A small-molecule ligand and the protein it binds are described below.
Small molecule (SMILES): CC[C@H](NC(=O)[C@H](C)NC(=O)[C@H](CCC(N)=O)NC(=O)[C@H](Cc1ccc(O)cc1)NC(=O)[C@H](CCSC)NC(=O)[C@@H]1CCCN1)C(=O)N1CCC[C@H]1C(=O)N[C@@H](Cc1ccc(O)cc1)C(=O)N[C@H](C=O)CC1=NC=NC1

Binding-site contacts:
Ligand atom CG contacts residue MET274 of chain 1.E at 3.9 Å (hydrophobic).
Ligand atom CD2 contacts residue GLY194 of chain 1.E at 3.9 Å.
Ligand atom OH contacts residue ALA275 of chain 1.E at 3.6 Å (h-bond).
Ligand atom CD1 contacts residue SER36 of chain 1.F at 3.6 Å.
Ligand atom CE contacts residue ALA275 of chain 1.E at 3.8 Å (hydrophobic).
Ligand atom CG contacts residue GLU192 of chain 1.E at 3.4 Å.
Ligand atom CD2 contacts residue PHE195 of chain 1.E at 3.7 Å (hydrophobic).
Ligand atom CG contacts residue ARG246 of chain 1.E at 3.7 Å.
Ligand atom CE2 contacts residue TYR276 of chain 1.E at 3.8 Å (hydrophobic).
Ligand atom CE2 contacts residue PHE195 of chain 1.E at 3.9 Å (hydrophobic).
Ligand atom CA contacts residue GLY194 of chain 1.E at 3.9 Å.
Ligand atom CE1 contacts residue ILE177 of chain 1.F at 3.7 Å (hydrophobic).
Ligand atom N contacts residue VAL33 of chain 1.F at 3.9 Å.
Ligand atom O contacts residue SER36 of chain 1.F at 3.7 Å.
Ligand atom CB contacts residue VAL33 of chain 1.F at 3.2 Å (hydrophobic).
Ligand atom CE2 contacts residue LEU196 of chain 1.E at 3.7 Å (hydrophobic).
Ligand atom CZ contacts residue ARG246 of chain 1.E at 3.4 Å.
Ligand atom CD2 contacts residue VAL33 of chain 1.F at 3.5 Å (hydrophobic).
Ligand atom CB contacts residue ASP191 of chain 1.E at 3.5 Å.
Ligand atom CB contacts residue MET274 of chain 1.E at 3.8 Å (hydrophobic).
Ligand atom SD contacts residue ALA277 of chain 1.E at 3.5 Å.
Ligand atom CE contacts residue ALA277 of chain 1.E at 3.6 Å (hydrophobic).
Ligand atom CZ contacts residue TYR276 of chain 1.E at 3.8 Å (hydrophobic).
Ligand atom CD1 contacts residue ARG246 of chain 1.E at 3.5 Å.
Ligand atom ND1 contacts residue ASP191 of chain 1.E at 3.8 Å.
Ligand atom CB contacts residue GLU82 of chain 1.F at 3.8 Å.
Ligand atom CE2 contacts residue GLY194 of chain 1.E at 3.3 Å.
Ligand atom CG contacts residue ASP191 of chain 1.E at 3.6 Å.
Ligand atom OH contacts residue TYR276 of chain 1.E at 3.0 Å.
Ligand atom CE contacts residue TYR276 of chain 1.E at 3.9 Å (hydrophobic).
Ligand atom CE1 contacts residue ASP191 of chain 1.E at 3.5 Å.
Ligand atom CE1 contacts residue ARG246 of chain 1.E at 3.3 Å.
Ligand atom O contacts residue ARG246 of chain 1.E at 2.4 Å (salt-bridge).
Ligand atom CD2 contacts residue ARG246 of chain 1.E at 3.8 Å.
Ligand atom CD1 contacts residue ILE177 of chain 1.F at 3.7 Å (hydrophobic).
Ligand atom CA contacts residue ASP191 of chain 1.E at 3.9 Å.
Ligand atom OH contacts residue ARG173 of chain 1.F at 3.4 Å (salt-bridge).
Ligand atom C contacts residue ARG246 of chain 1.E at 3.5 Å.
Ligand atom CB contacts residue ASP34 of chain 1.F at 3.8 Å.
Ligand atom CE2 contacts residue ARG246 of chain 1.E at 3.7 Å.

Sequence of chain 1.E:
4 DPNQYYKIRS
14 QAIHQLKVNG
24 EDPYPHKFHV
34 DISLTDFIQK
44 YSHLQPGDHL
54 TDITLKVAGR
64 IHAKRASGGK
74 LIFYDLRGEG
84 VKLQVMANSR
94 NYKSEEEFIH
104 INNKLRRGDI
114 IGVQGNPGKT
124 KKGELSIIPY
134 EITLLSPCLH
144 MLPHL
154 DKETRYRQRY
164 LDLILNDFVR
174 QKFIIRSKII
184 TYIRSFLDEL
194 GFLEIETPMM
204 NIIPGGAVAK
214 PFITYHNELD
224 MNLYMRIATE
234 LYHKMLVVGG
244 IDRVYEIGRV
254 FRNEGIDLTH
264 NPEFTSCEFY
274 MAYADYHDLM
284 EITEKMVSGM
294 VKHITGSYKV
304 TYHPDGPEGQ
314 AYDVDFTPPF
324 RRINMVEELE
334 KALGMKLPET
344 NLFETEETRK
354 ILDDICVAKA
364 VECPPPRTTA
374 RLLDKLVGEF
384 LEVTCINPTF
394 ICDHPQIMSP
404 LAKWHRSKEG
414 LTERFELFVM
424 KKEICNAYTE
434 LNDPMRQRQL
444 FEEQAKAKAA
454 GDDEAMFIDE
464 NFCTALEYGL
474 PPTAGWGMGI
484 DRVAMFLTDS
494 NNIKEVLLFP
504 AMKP

Sequence of chain 1.F:
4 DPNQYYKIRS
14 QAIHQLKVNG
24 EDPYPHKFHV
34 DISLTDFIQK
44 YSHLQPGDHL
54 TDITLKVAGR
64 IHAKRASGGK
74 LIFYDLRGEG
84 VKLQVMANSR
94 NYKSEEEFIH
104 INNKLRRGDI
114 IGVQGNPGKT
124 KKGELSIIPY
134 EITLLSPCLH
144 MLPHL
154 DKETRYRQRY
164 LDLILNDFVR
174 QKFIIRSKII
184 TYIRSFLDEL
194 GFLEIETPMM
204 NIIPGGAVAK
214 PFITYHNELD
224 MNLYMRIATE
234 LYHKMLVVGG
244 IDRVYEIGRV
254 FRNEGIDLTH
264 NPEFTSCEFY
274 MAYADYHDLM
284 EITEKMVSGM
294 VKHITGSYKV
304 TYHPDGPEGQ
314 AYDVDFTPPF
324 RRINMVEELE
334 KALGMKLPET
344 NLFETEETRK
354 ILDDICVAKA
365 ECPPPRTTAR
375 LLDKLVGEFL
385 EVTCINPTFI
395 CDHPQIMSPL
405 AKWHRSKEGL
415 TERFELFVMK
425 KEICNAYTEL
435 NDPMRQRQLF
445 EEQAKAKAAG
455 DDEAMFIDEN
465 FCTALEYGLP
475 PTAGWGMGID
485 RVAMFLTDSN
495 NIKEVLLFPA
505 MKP